Binding-site contacts:
Ligand atom C4 contacts residue LEU320 of chain 1.A at 4.0 Å (hydrophobic).
Ligand atom C4A contacts residue LEU320 of chain 1.A at 3.6 Å (hydrophobic).
Ligand atom O2 contacts residue TRP126 of chain 1.A at 4.3 Å.
Ligand atom O2 contacts residue ARG323 of chain 1.A at 2.7 Å (salt-bridge).
Ligand atom C8 contacts residue LEU180 of chain 1.A at 4.4 Å (hydrophobic).
Ligand atom C2 contacts residue LEU320 of chain 1.A at 3.8 Å (hydrophobic).
Ligand atom CM4 contacts residue LEU320 of chain 1.A at 4.2 Å (hydrophobic).
Ligand atom O2 contacts residue LEU320 of chain 1.A at 4.5 Å.
Ligand atom C7 contacts residue LEU180 of chain 1.A at 3.9 Å (hydrophobic).
Ligand atom C4A contacts residue TRP126 of chain 1.A at 4.5 Å (hydrophobic).
Ligand atom C6 contacts residue LEU180 of chain 1.A at 3.7 Å (hydrophobic).
Ligand atom O1 contacts residue TRP126 of chain 1.A at 3.8 Å.
Ligand atom O2 contacts residue GLU319 of chain 1.A at 3.8 Å.
Ligand atom C3 contacts residue TYR362 of chain 1.A at 3.9 Å (hydrophobic).
Ligand atom C6 contacts residue PHE273 of chain 1.A at 4.0 Å (hydrophobic).
Ligand atom O1' contacts residue LEU180 of chain 1.A at 4.2 Å.
Ligand atom C5 contacts residue PHE273 of chain 1.A at 3.6 Å (hydrophobic).
Ligand atom C5 contacts residue LEU320 of chain 1.A at 4.2 Å (hydrophobic).
Ligand atom CM4 contacts residue PHE273 of chain 1.A at 3.9 Å (hydrophobic).
Ligand atom C4 contacts residue TYR362 of chain 1.A at 4.3 Å (hydrophobic).
Ligand atom C2 contacts residue ARG323 of chain 1.A at 3.6 Å.
Ligand atom C8A contacts residue LEU320 of chain 1.A at 3.3 Å (hydrophobic).
Ligand atom C8 contacts residue LEU320 of chain 1.A at 3.8 Å (hydrophobic).
Ligand atom CM4 contacts residue TYR362 of chain 1.A at 4.1 Å (hydrophobic).
Ligand atom O1' contacts residue PHE176 of chain 1.A at 3.7 Å.
Ligand atom O1' contacts residue ASN277 of chain 1.A at 4.4 Å.
Ligand atom C7 contacts residue LEU320 of chain 1.A at 4.4 Å (hydrophobic).
Ligand atom C3 contacts residue LEU320 of chain 1.A at 4.1 Å (hydrophobic).
Ligand atom O1 contacts residue ARG323 of chain 1.A at 3.8 Å.
Ligand atom C2 contacts residue TRP126 of chain 1.A at 4.1 Å (hydrophobic).
Ligand atom C8A contacts residue TRP126 of chain 1.A at 4.2 Å (hydrophobic).
Ligand atom C8 contacts residue MET324 of chain 1.A at 4.0 Å (hydrophobic).
Ligand atom C7 contacts residue MET324 of chain 1.A at 4.2 Å (hydrophobic).
Ligand atom C5 contacts residue LEU180 of chain 1.A at 4.2 Å (hydrophobic).
Ligand atom O1 contacts residue LEU320 of chain 1.A at 3.4 Å.
Ligand atom O1' contacts residue MET324 of chain 1.A at 3.9 Å.

A protein and the small-molecule ligand that binds it are described below.
Small molecule (SMILES): Cc1cc(=O)oc2cc(O)ccc12

Sequence of chain 1.A:
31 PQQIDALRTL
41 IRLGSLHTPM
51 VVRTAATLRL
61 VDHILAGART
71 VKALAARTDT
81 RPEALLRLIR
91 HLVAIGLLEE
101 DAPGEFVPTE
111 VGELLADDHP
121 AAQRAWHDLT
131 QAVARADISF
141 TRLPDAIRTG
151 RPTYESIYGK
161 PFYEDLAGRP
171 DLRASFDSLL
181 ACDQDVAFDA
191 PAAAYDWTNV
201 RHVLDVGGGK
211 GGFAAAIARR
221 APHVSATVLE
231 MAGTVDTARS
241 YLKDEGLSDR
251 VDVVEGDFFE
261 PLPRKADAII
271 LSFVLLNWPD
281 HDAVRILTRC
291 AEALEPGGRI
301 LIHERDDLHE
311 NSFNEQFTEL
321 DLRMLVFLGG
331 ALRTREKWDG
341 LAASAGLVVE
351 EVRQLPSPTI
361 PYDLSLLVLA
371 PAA